A small-molecule ligand and the protein it binds are described below.
Small molecule (SMILES): COc1cc(C(=O)N[C@H](CO)c2ccccc2)ccc1-c1cn[nH]c1

Sequence of chain 1.E:
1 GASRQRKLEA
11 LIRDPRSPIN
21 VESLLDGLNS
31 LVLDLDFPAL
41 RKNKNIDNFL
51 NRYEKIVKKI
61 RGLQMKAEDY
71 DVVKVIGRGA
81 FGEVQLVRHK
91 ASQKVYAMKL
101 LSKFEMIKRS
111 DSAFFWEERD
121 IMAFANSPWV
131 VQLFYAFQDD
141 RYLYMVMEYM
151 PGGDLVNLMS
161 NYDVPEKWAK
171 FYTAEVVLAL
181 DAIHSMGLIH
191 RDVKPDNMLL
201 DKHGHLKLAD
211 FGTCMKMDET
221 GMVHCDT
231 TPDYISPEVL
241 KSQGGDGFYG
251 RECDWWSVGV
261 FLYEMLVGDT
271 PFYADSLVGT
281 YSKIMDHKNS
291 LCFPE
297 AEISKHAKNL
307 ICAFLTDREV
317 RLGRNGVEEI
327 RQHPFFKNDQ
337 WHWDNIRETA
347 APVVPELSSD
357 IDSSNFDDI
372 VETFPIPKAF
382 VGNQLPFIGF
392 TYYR

Binding-site contacts:
Ligand atom N1 contacts residue TYR149 of chain 1.E at 3.7 Å.
Ligand atom C18 contacts residue VAL84 of chain 1.E at 3.5 Å (hydrophobic).
Ligand atom N1 contacts residue MET150 of chain 1.E at 3.5 Å (h-bond).
Ligand atom C12 contacts residue GLY79 of chain 1.E at 3.9 Å.
Ligand atom O contacts residue ILE76 of chain 1.E at 3.8 Å.
Ligand atom N1 contacts residue ALA97 of chain 1.E at 3.3 Å.
Ligand atom C16 contacts residue GLY82 of chain 1.E at 3.8 Å.
Ligand atom C15 contacts residue GLY82 of chain 1.E at 3.8 Å.
Ligand atom C1 contacts residue VAL84 of chain 1.E at 3.8 Å (hydrophobic).
Ligand atom N contacts residue TYR149 of chain 1.E at 3.7 Å.
Ligand atom C14 contacts residue LYS99 of chain 1.E at 3.7 Å.
Ligand atom O contacts residue VAL84 of chain 1.E at 3.7 Å.
Ligand atom C11 contacts residue ARG78 of chain 1.E at 3.6 Å.
Ligand atom C15 contacts residue LYS99 of chain 1.E at 3.8 Å.
Ligand atom C contacts residue PHE362 of chain 1.E at 3.8 Å (hydrophobic).
Ligand atom C4 contacts residue ALA97 of chain 1.E at 3.6 Å (hydrophobic).
Ligand atom C14 contacts residue GLY79 of chain 1.E at 3.9 Å.
Ligand atom C2 contacts residue LEU199 of chain 1.E at 3.8 Å (hydrophobic).
Ligand atom N contacts residue ALA97 of chain 1.E at 3.2 Å.
Ligand atom C10 contacts residue ASP210 of chain 1.E at 3.5 Å.
Ligand atom N contacts residue GLU148 of chain 1.E at 3.8 Å.
Ligand atom C13 contacts residue GLY79 of chain 1.E at 3.9 Å.
Ligand atom O2 contacts residue ASP210 of chain 1.E at 3.2 Å.
Ligand atom O2 contacts residue LYS99 of chain 1.E at 2.9 Å (salt-bridge).
Ligand atom C8 contacts residue VAL84 of chain 1.E at 3.6 Å (hydrophobic).
Ligand atom C17 contacts residue GLY79 of chain 1.E at 3.7 Å.
Ligand atom C contacts residue ILE76 of chain 1.E at 3.4 Å (hydrophobic).
Ligand atom N contacts residue MET150 of chain 1.E at 3.2 Å (h-bond).
Ligand atom C3 contacts residue LEU199 of chain 1.E at 3.6 Å (hydrophobic).
Ligand atom C6 contacts residue MET147 of chain 1.E at 3.8 Å (hydrophobic).
Ligand atom C13 contacts residue LYS99 of chain 1.E at 3.6 Å.
Ligand atom C5 contacts residue LEU199 of chain 1.E at 3.8 Å (hydrophobic).
Ligand atom C15 contacts residue GLY79 of chain 1.E at 3.9 Å.
Ligand atom C17 contacts residue VAL84 of chain 1.E at 3.8 Å (hydrophobic).
Ligand atom C16 contacts residue GLU83 of chain 1.E at 3.7 Å.
Ligand atom C16 contacts residue GLY79 of chain 1.E at 3.6 Å.
Ligand atom C4 contacts residue ILE76 of chain 1.E at 3.8 Å (hydrophobic).
Ligand atom C5 contacts residue GLU148 of chain 1.E at 3.7 Å.
Ligand atom C5 contacts residue ALA97 of chain 1.E at 3.8 Å (hydrophobic).
Ligand atom N1 contacts residue GLU148 of chain 1.E at 2.9 Å (salt-bridge).